Sequence of chain 1.B:
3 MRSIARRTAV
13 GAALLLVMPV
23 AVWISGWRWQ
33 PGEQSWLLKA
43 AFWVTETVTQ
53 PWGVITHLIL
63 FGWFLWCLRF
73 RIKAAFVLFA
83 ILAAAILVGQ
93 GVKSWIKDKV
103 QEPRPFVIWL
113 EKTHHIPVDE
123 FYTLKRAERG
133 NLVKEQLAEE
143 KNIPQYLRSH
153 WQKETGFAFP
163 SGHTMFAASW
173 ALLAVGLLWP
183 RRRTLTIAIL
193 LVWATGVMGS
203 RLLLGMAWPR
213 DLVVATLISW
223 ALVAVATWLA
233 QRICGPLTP

Binding-site contacts:
Ligand atom C1 contacts residue GLU156 of chain 1.B at 3.4 Å.
Ligand atom C4 contacts residue GLN52 of chain 1.B at 3.5 Å.
Ligand atom O1B contacts residue GLY164 of chain 1.B at 3.7 Å.
Ligand atom C10 contacts residue GLN52 of chain 1.B at 3.6 Å.
Ligand atom C5 contacts residue GLN52 of chain 1.B at 3.8 Å.
Ligand atom C14 contacts residue HIS59 of chain 1.B at 3.5 Å.
Ligand atom O2A contacts residue LYS99 of chain 1.B at 3.8 Å.
Ligand atom O1B contacts residue HIS165 of chain 1.B at 3.4 Å.
Ligand atom PB contacts residue LYS99 of chain 1.B at 3.8 Å.
Ligand atom O2B contacts residue ARG106 of chain 1.B at 2.7 Å (salt-bridge).
Ligand atom O3B contacts residue ALA160 of chain 1.B at 3.3 Å (h-bond).
Ligand atom C12 contacts residue HIS59 of chain 1.B at 3.8 Å.
Ligand atom O3A contacts residue LYS99 of chain 1.B at 3.7 Å.
Ligand atom O2A contacts residue ARG106 of chain 1.B at 3.0 Å (salt-bridge).
Ligand atom PB contacts residue SER163 of chain 1.B at 3.5 Å.
Ligand atom O1A contacts residue ARG106 of chain 1.B at 3.3 Å (salt-bridge).
Ligand atom O2B contacts residue ARG203 of chain 1.B at 2.8 Å (salt-bridge).
Ligand atom C1 contacts residue HIS165 of chain 1.B at 3.6 Å.
Ligand atom O3B contacts residue LYS99 of chain 1.B at 2.9 Å (salt-bridge).
Ligand atom O1A contacts residue ARG203 of chain 1.B at 3.0 Å (salt-bridge).
Ligand atom O3A contacts residue GLY164 of chain 1.B at 3.2 Å (h-bond).
Ligand atom O3B contacts residue SER163 of chain 1.B at 3.0 Å.
Ligand atom O1 contacts residue HIS165 of chain 1.B at 3.4 Å (h-bond).
Ligand atom O1B contacts residue SER163 of chain 1.B at 2.6 Å (h-bond).
Ligand atom O2A contacts residue GLU156 of chain 1.B at 3.6 Å.
Ligand atom PB contacts residue GLY164 of chain 1.B at 3.6 Å.
Ligand atom C11 contacts residue ILE88 of chain 1.B at 3.4 Å (hydrophobic).
Ligand atom C4 contacts residue THR51 of chain 1.B at 3.7 Å.
Ligand atom C10 contacts residue GLN92 of chain 1.B at 3.7 Å.
Ligand atom O1A contacts residue GLU156 of chain 1.B at 3.2 Å (salt-bridge).
Ligand atom C5 contacts residue VAL50 of chain 1.B at 3.1 Å (hydrophobic).
Ligand atom C8 contacts residue GLN52 of chain 1.B at 3.7 Å.
Ligand atom C2 contacts residue HIS165 of chain 1.B at 3.3 Å.
Ligand atom O3B contacts residue GLY164 of chain 1.B at 3.3 Å (h-bond).
Ligand atom C15 contacts residue LEU89 of chain 1.B at 3.6 Å (hydrophobic).
Ligand atom PB contacts residue ARG203 of chain 1.B at 3.4 Å.
Ligand atom O1B contacts residue ARG203 of chain 1.B at 3.0 Å (salt-bridge).
Ligand atom O3A contacts residue HIS165 of chain 1.B at 3.6 Å (h-bond).
Ligand atom O3B contacts residue PRO162 of chain 1.B at 3.3 Å (h-bond).
Ligand atom C13 contacts residue HIS59 of chain 1.B at 3.7 Å.

This protein binds this small molecule.
Small molecule (SMILES): CC(C)=CCC/C(C)=C/CC/C(C)=C/CO[P](=O)(O)OP(=O)(O)O